Sequence of chain 1.A:
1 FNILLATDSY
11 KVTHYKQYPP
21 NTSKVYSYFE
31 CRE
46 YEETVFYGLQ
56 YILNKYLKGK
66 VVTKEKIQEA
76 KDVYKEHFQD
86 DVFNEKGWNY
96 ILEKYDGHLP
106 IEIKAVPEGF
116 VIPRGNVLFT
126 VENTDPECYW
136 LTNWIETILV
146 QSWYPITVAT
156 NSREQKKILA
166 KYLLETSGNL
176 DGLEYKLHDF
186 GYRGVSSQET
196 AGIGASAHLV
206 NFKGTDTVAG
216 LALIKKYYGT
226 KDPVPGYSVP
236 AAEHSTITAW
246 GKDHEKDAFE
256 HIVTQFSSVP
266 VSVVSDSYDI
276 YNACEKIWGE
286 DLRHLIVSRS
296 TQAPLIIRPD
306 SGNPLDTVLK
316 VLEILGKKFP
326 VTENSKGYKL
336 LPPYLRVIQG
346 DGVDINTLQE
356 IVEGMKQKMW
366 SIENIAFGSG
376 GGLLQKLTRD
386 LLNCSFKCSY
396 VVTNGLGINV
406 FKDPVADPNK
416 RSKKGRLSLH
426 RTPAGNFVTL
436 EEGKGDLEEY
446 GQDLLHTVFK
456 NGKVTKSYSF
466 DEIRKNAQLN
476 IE

Binding-site contacts:
Ligand atom C19 contacts residue PHE185 of chain 1.B at 3.5 Å (hydrophobic).
Ligand atom C13 contacts residue ALA236 of chain 1.B at 3.5 Å (hydrophobic).
Ligand atom C15 contacts residue PHE185 of chain 1.B at 3.7 Å (hydrophobic).
Ligand atom C14 contacts residue TYR10 of chain 1.A at 3.8 Å (hydrophobic).
Ligand atom C13 contacts residue PHE185 of chain 1.B at 3.4 Å (hydrophobic).
Ligand atom C14 contacts residue PHE185 of chain 1.B at 3.6 Å (hydrophobic).
Ligand atom C18 contacts residue PHE185 of chain 1.B at 3.6 Å (hydrophobic).
Ligand atom C10 contacts residue VAL234 of chain 1.B at 3.7 Å (hydrophobic).
Ligand atom N2 contacts residue PHE185 of chain 1.B at 3.6 Å.
Ligand atom C17 contacts residue ARG188 of chain 1.B at 3.7 Å.
Ligand atom C21 contacts residue SER267 of chain 1.B at 3.7 Å.
Ligand atom C18 contacts residue TYR10 of chain 1.A at 3.5 Å (hydrophobic).
Ligand atom C16 contacts residue ASP211 of chain 1.B at 3.5 Å.
Ligand atom N2 contacts residue ALA236 of chain 1.B at 3.5 Å.
Ligand atom C7 contacts residue ILE301 of chain 1.B at 3.7 Å (hydrophobic).
Ligand atom C17 contacts residue TYR10 of chain 1.A at 3.7 Å (hydrophobic).
Ligand atom C20 contacts residue ARG303 of chain 1.B at 3.4 Å.
Ligand atom C19 contacts residue TYR10 of chain 1.A at 3.5 Å (hydrophobic).
Ligand atom C16 contacts residue TYR10 of chain 1.A at 3.6 Å (hydrophobic).
Ligand atom C20 contacts residue TYR10 of chain 1.A at 3.7 Å (hydrophobic).
Ligand atom C11 contacts residue HIS183 of chain 1.B at 3.5 Å.
Ligand atom O1 contacts residue SER267 of chain 1.B at 2.7 Å (h-bond).
Ligand atom C4 contacts residue TYR180 of chain 1.B at 3.2 Å (hydrophobic).
Ligand atom N1 contacts residue ALA236 of chain 1.B at 3.8 Å.
Ligand atom C20 contacts residue PHE185 of chain 1.B at 3.6 Å (hydrophobic).
Ligand atom C10 contacts residue HIS183 of chain 1.B at 3.4 Å.
Ligand atom C5 contacts residue ALA371 of chain 1.B at 3.6 Å (hydrophobic).
Ligand atom O1 contacts residue ARG303 of chain 1.B at 3.6 Å.
Ligand atom O1 contacts residue PHE185 of chain 1.B at 3.4 Å.
Ligand atom C13 contacts residue SER267 of chain 1.B at 3.5 Å.
Ligand atom C16 contacts residue PHE185 of chain 1.B at 3.7 Å (hydrophobic).
Ligand atom N3 contacts residue TYR10 of chain 1.A at 3.4 Å (h-bond).
Ligand atom C2 contacts residue ARG341 of chain 1.B at 3.6 Å.
Ligand atom C22 contacts residue ILE343 of chain 1.B at 3.6 Å (hydrophobic).
Ligand atom C2 contacts residue PRO299 of chain 1.B at 3.6 Å (hydrophobic).
Ligand atom C15 contacts residue ASP211 of chain 1.B at 3.6 Å.
Ligand atom C5 contacts residue TYR180 of chain 1.B at 3.7 Å (hydrophobic).
Ligand atom C14 contacts residue ASP211 of chain 1.B at 3.1 Å.
Ligand atom N3 contacts residue ARG188 of chain 1.B at 3.6 Å (salt-bridge).
Ligand atom C21 contacts residue ILE343 of chain 1.B at 3.6 Å (hydrophobic).

The protein below binds the small molecule below.
Small molecule (SMILES): CC(C)C(=O)N1CCC(c2ccc(NC(=O)n3cc4ccncc4c3)cc2)CC1

Sequence of chain 1.B:
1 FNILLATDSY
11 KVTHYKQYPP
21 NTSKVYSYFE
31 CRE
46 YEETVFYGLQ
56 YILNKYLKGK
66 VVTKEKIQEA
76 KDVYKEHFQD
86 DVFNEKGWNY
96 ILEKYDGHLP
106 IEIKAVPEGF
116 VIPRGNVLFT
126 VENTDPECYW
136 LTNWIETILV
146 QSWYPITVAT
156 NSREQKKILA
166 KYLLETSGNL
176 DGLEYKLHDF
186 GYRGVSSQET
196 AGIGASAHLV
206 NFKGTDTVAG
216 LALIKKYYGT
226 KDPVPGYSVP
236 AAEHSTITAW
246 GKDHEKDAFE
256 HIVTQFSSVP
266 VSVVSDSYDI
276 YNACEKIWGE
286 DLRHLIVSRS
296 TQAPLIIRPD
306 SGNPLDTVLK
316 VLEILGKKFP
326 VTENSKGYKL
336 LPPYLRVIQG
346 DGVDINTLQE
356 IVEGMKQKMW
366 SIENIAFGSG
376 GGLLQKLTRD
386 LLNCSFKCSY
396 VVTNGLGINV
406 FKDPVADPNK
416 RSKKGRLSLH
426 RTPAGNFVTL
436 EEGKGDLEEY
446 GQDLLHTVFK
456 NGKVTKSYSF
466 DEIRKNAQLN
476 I